Binding-site contacts:
Ligand atom C2 contacts residue ALA74 of chain 1.E at 3.5 Å (hydrophobic).
Ligand atom O2 contacts residue GLN290 of chain 1.E at 3.9 Å.
Ligand atom O6 contacts residue LEU72 of chain 1.E at 3.5 Å.
Ligand atom C3' contacts residue ILE78 of chain 1.E at 3.8 Å (hydrophobic).
Ligand atom O1 contacts residue ALA74 of chain 1.E at 3.4 Å.
Ligand atom C6 contacts residue TRP219 of chain 1.E at 3.8 Å (hydrophobic).
Ligand atom C4' contacts residue ILE78 of chain 1.E at 3.7 Å (hydrophobic).
Ligand atom C1 contacts residue ARG196 of chain 1.E at 3.8 Å.
Ligand atom C4' contacts residue PHE160 of chain 1.E at 3.7 Å (hydrophobic).
Ligand atom C4' contacts residue LEU295 of chain 1.E at 3.4 Å (hydrophobic).
Ligand atom C5' contacts residue GLN290 of chain 1.E at 3.4 Å.
Ligand atom O2 contacts residue ARG196 of chain 1.E at 2.9 Å (salt-bridge).
Ligand atom C5' contacts residue PHE160 of chain 1.E at 3.6 Å (hydrophobic).
Ligand atom C1 contacts residue ALA74 of chain 1.E at 3.7 Å (hydrophobic).
Ligand atom C5 contacts residue TRP219 of chain 1.E at 3.6 Å (hydrophobic).
Ligand atom O3 contacts residue ASN245 of chain 1.E at 2.9 Å (h-bond).
Ligand atom C2 contacts residue ARG196 of chain 1.E at 3.9 Å.
Ligand atom O5 contacts residue ALA74 of chain 1.E at 3.5 Å.
Ligand atom C6 contacts residue LEU72 of chain 1.E at 3.7 Å (hydrophobic).
Ligand atom O2' contacts residue ASN124 of chain 1.E at 3.5 Å (h-bond).
Ligand atom O2 contacts residue ASP273 of chain 1.E at 2.8 Å (salt-bridge).
Ligand atom O2' contacts residue ASP148 of chain 1.E at 3.4 Å.
Ligand atom C1' contacts residue ARG196 of chain 1.E at 3.2 Å.
Ligand atom N1' contacts residue ASP148 of chain 1.E at 3.8 Å.
Ligand atom C2 contacts residue ASP273 of chain 1.E at 3.7 Å.
Ligand atom C3 contacts residue TRP219 of chain 1.E at 3.6 Å (hydrophobic).
Ligand atom C4' contacts residue PHE292 of chain 1.E at 3.8 Å (hydrophobic).
Ligand atom C6' contacts residue ARG196 of chain 1.E at 3.2 Å.
Ligand atom C6' contacts residue GLN290 of chain 1.E at 3.2 Å.
Ligand atom C3 contacts residue ASP273 of chain 1.E at 3.7 Å.
Ligand atom C6' contacts residue PHE292 of chain 1.E at 3.6 Å (hydrophobic).
Ligand atom C5' contacts residue PHE292 of chain 1.E at 3.0 Å (hydrophobic).
Ligand atom O3 contacts residue ASP273 of chain 1.E at 2.6 Å (salt-bridge).
Ligand atom O6 contacts residue PRO75 of chain 1.E at 3.7 Å.
Ligand atom O4 contacts residue ALA74 of chain 1.E at 3.2 Å (h-bond).
Ligand atom O3' contacts residue ASP148 of chain 1.E at 3.5 Å (salt-bridge).
Ligand atom C4 contacts residue TRP219 of chain 1.E at 3.8 Å (hydrophobic).
Ligand atom O3' contacts residue SER192 of chain 1.E at 3.4 Å.
Ligand atom O2' contacts residue LEU147 of chain 1.E at 3.4 Å (h-bond).
Ligand atom C3 contacts residue ASN245 of chain 1.E at 3.7 Å.

Sequence of chain 1.E:
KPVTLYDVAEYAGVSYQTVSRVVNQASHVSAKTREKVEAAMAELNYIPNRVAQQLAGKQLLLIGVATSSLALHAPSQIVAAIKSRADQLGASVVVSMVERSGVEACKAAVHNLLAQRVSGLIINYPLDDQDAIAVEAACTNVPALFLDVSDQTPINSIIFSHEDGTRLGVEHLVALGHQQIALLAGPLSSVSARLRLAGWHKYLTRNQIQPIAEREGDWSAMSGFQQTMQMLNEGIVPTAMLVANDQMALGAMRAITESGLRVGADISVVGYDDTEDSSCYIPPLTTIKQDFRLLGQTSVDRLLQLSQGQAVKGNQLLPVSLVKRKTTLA

This protein binds this small molecule.
Small molecule (SMILES): O=[N+]([O-])c1ccccc1O[C@@H]1O[C@H](CO)[C@H](O)[C@H](O)[C@H]1O